Binding-site contacts:
Ligand atom O5' contacts residue ARG208 of chain 1.C at 4.0 Å.
Ligand atom O2' contacts residue GLY67 of chain 2.B at 3.3 Å (h-bond).
Ligand atom O2' contacts residue ALA66 of chain 2.B at 3.6 Å.
Ligand atom P contacts residue ARG208 of chain 1.C at 4.5 Å.
Ligand atom O2' contacts residue ARG65 of chain 2.B at 4.3 Å.
Ligand atom O2' contacts residue ARG208 of chain 2.B at 4.1 Å.
Ligand atom C1' contacts residue GLY67 of chain 2.B at 4.4 Å.
Ligand atom OP1 contacts residue SER211 of chain 2.B at 4.3 Å.
Ligand atom OP1 contacts residue ARG208 of chain 2.B at 4.1 Å.
Ligand atom N3 contacts residue ARG65 of chain 2.B at 4.1 Å.
Ligand atom OP1 contacts residue ARG208 of chain 1.C at 4.1 Å.
Ligand atom OP2 contacts residue ARG208 of chain 1.C at 4.4 Å.

The protein below binds the small molecule below.
Small molecule (SMILES): Nc1ncnc2c1ncn2[C@@H]1O[C@H](CO[P](=O)(O)O[C@H]2[C@@H](O)[C@H](n3cnc4c(N)ncnc43)O[C@@H]2CO[P](=O)(O)O[C@H]2[C@@H](O)[C@H](n3cnc4c(N)ncnc43)O[C@@H]2CO)[C@@H](O)[C@H]1O

Sequence of chain 1.C:
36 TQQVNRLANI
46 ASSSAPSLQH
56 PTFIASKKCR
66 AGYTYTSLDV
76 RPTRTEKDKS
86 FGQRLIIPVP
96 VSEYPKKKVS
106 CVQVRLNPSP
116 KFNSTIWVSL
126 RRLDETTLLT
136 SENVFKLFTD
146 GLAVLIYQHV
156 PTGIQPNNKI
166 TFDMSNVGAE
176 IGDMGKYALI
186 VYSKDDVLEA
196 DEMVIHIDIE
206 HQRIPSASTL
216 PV

Sequence of chain 2.B:
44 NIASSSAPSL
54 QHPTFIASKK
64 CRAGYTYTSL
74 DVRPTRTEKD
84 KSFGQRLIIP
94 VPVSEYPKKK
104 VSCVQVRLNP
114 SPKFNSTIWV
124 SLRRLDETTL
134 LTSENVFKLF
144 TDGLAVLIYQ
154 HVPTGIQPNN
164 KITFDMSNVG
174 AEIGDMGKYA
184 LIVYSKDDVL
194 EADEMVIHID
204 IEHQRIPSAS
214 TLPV